A small-molecule ligand and the protein it binds are described below.
Small molecule (SMILES): CC(=O)N[C@H]1[C@H](O[C@H]2[C@H](O)[C@@H](NC(C)=O)CO[C@@H]2CO)O[C@H](CO)[C@@H](O)[C@@H]1O

Binding-site contacts:
Ligand atom O7 contacts residue ASN12 of chain 56.M at 3.6 Å.
Ligand atom C2 contacts residue ASN12 of chain 56.M at 3.3 Å.
Ligand atom C7 contacts residue ASN12 of chain 56.M at 3.9 Å.
Ligand atom N2 contacts residue ASN12 of chain 56.M at 3.8 Å.
Ligand atom C1 contacts residue ASN12 of chain 56.M at 2.2 Å.
Ligand atom C5 contacts residue ASN12 of chain 56.M at 4.2 Å.
Ligand atom O5 contacts residue ASN12 of chain 56.M at 2.8 Å (h-bond).

Sequence of chain 56.M:
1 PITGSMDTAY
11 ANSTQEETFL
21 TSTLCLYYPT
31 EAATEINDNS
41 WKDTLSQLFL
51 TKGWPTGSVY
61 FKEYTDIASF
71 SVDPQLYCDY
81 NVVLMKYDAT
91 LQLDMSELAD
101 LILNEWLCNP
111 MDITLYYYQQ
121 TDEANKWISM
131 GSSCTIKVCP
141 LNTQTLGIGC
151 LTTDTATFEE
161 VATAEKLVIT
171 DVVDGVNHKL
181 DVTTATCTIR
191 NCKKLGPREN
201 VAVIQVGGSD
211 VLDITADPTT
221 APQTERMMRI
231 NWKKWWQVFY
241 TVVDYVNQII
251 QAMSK